The small molecule below binds the protein below.
Small molecule (SMILES): CC(=O)N[C@@H]1[C@@H](O)[C@H](O)[C@@H](CO)O[C@H]1O

Binding-site contacts:
Ligand atom C8 contacts residue NAG1 of chain 1.PA at 4.2 Å.